Sequence of chain 1.B:
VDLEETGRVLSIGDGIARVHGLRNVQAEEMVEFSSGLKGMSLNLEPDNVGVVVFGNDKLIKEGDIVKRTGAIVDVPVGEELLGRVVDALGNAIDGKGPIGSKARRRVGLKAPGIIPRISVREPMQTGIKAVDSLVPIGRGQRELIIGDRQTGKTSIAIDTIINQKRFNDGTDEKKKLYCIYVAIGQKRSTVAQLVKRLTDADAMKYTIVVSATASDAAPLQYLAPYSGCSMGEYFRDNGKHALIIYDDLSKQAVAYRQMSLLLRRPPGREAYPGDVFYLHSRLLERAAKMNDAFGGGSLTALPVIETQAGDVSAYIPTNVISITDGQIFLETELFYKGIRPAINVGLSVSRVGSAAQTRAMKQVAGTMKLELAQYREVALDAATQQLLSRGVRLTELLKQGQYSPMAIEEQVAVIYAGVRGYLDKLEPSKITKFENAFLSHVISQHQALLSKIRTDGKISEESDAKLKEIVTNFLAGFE

Sequence of chain 1.E:
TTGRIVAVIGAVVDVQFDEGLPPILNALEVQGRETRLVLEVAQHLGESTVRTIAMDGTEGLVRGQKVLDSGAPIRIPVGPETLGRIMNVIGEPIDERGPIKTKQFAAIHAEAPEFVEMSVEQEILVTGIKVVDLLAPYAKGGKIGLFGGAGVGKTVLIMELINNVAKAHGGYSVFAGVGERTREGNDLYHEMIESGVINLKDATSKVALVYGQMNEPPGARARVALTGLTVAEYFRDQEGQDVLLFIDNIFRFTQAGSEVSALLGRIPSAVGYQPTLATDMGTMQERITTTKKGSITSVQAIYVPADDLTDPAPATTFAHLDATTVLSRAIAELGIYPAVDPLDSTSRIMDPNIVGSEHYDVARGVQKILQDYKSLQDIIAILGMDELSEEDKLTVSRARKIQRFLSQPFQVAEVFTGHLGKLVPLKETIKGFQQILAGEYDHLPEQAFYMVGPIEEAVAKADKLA

The protein below binds the small molecule below.
Small molecule (SMILES): Nc1ncnc2c1ncn2[C@@H]1O[C@H](CO[P](=O)(O)O[P](=O)(O)NP(=O)(O)O)[C@@H](O)[C@H]1O

Binding-site contacts:
Ligand atom O1G contacts residue ARG360 of chain 1.E at 3.0 Å (salt-bridge).
Ligand atom C8 contacts residue SER177 of chain 1.B at 3.2 Å.
Ligand atom C2' contacts residue GLN432 of chain 1.B at 3.4 Å.
Ligand atom O2' contacts residue ASP363 of chain 1.E at 2.6 Å (salt-bridge).
Ligand atom C5 contacts residue GLN432 of chain 1.B at 3.4 Å.
Ligand atom O3G contacts residue GLN172 of chain 1.B at 2.8 Å (h-bond).
Ligand atom O2B contacts residue LYS175 of chain 1.B at 3.5 Å (salt-bridge).
Ligand atom O2' contacts residue GLN432 of chain 1.B at 3.2 Å (h-bond).
Ligand atom O4' contacts residue PHE357 of chain 1.B at 3.0 Å.
Ligand atom O5' contacts residue GLY174 of chain 1.B at 3.4 Å.
Ligand atom O3G contacts residue ARG171 of chain 1.B at 3.4 Å.
Ligand atom O1B contacts residue THR173 of chain 1.B at 3.0 Å (h-bond).
Ligand atom O3A contacts residue LYS175 of chain 1.B at 3.0 Å (salt-bridge).
Ligand atom N3B contacts residue MG1 of chain 1.T at 3.6 Å.
Ligand atom N3 contacts residue ARG362 of chain 1.B at 3.1 Å (salt-bridge).
Ligand atom N9 contacts residue GLN432 of chain 1.B at 3.3 Å (h-bond).
Ligand atom PG contacts residue MG1 of chain 1.T at 3.4 Å.
Ligand atom O2A contacts residue SER177 of chain 1.B at 2.7 Å (h-bond).
Ligand atom C6 contacts residue GLN430 of chain 1.B at 3.6 Å.
Ligand atom C8 contacts residue GLN432 of chain 1.B at 3.6 Å.
Ligand atom N7 contacts residue SER177 of chain 1.B at 3.5 Å (h-bond).
Ligand atom PA contacts residue GLY174 of chain 1.B at 3.5 Å.
Ligand atom N6 contacts residue GLN430 of chain 1.B at 2.7 Å (h-bond).
Ligand atom O2B contacts residue THR176 of chain 1.B at 2.9 Å (h-bond).
Ligand atom C5' contacts residue GLN172 of chain 1.B at 3.2 Å.
Ligand atom O1B contacts residue GLY174 of chain 1.B at 3.4 Å (h-bond).
Ligand atom O2A contacts residue THR176 of chain 1.B at 3.5 Å (h-bond).
Ligand atom C4 contacts residue GLN432 of chain 1.B at 3.3 Å.
Ligand atom C4' contacts residue GLN172 of chain 1.B at 3.5 Å.
Ligand atom O2G contacts residue MG1 of chain 1.T at 2.2 Å.
Ligand atom O2B contacts residue MG1 of chain 1.T at 2.2 Å.
Ligand atom PB contacts residue LYS175 of chain 1.B at 3.5 Å.
Ligand atom O2A contacts residue GLY174 of chain 1.B at 3.4 Å.
Ligand atom O3A contacts residue GLY174 of chain 1.B at 2.7 Å (h-bond).
Ligand atom PB contacts residue MG1 of chain 1.T at 3.4 Å.
Ligand atom N3B contacts residue GLN172 of chain 1.B at 3.3 Å (h-bond).
Ligand atom O1B contacts residue GLN172 of chain 1.B at 3.2 Å (h-bond).
Ligand atom N7 contacts residue GLN432 of chain 1.B at 3.5 Å.
Ligand atom O1B contacts residue LYS175 of chain 1.B at 2.8 Å (salt-bridge).
Ligand atom O1G contacts residue GLN172 of chain 1.B at 2.9 Å (h-bond).